Binding-site contacts:
Ligand atom O7 contacts residue ALA314 of chain 1.A at 4.2 Å.
Ligand atom C1 contacts residue ASN298 of chain 1.A at 1.4 Å.
Ligand atom C4 contacts residue ALA314 of chain 1.A at 4.4 Å (hydrophobic).
Ligand atom O5 contacts residue LYS313 of chain 1.A at 4.2 Å.
Ligand atom C1 contacts residue LYS313 of chain 1.A at 4.3 Å.
Ligand atom O6 contacts residue THR39 of chain 1.A at 4.3 Å.
Ligand atom C1 contacts residue THR39 of chain 1.A at 4.2 Å.
Ligand atom C1 contacts residue ALA314 of chain 1.A at 4.4 Å (hydrophobic).
Ligand atom C8 contacts residue TYR310 of chain 1.A at 4.4 Å (hydrophobic).
Ligand atom C5 contacts residue ASN298 of chain 1.A at 3.6 Å.
Ligand atom C2 contacts residue ALA314 of chain 1.A at 4.4 Å (hydrophobic).
Ligand atom O7 contacts residue LYS312 of chain 1.A at 3.9 Å.
Ligand atom O7 contacts residue LYS313 of chain 1.A at 3.8 Å.
Ligand atom C8 contacts residue LYS312 of chain 1.A at 3.7 Å.
Ligand atom C5 contacts residue THR39 of chain 1.A at 3.7 Å.
Ligand atom C7 contacts residue ASN298 of chain 1.A at 3.0 Å.
Ligand atom C6 contacts residue THR39 of chain 1.A at 3.5 Å.
Ligand atom O5 contacts residue ALA314 of chain 1.A at 3.7 Å.
Ligand atom C7 contacts residue LYS312 of chain 1.A at 4.3 Å.
Ligand atom C8 contacts residue ASN298 of chain 1.A at 4.2 Å.
Ligand atom N2 contacts residue ASN298 of chain 1.A at 2.7 Å (h-bond).
Ligand atom O5 contacts residue ASN298 of chain 1.A at 2.4 Å (h-bond).
Ligand atom C5 contacts residue ALA314 of chain 1.A at 4.2 Å (hydrophobic).
Ligand atom O7 contacts residue ASN298 of chain 1.A at 3.0 Å (h-bond).
Ligand atom C2 contacts residue ASN298 of chain 1.A at 2.4 Å.
Ligand atom C4 contacts residue ASN298 of chain 1.A at 4.2 Å.
Ligand atom C6 contacts residue ALA314 of chain 1.A at 3.5 Å (hydrophobic).
Ligand atom O5 contacts residue THR39 of chain 1.A at 3.2 Å.
Ligand atom O6 contacts residue ALA314 of chain 1.A at 2.8 Å (h-bond).
Ligand atom C3 contacts residue ASN298 of chain 1.A at 3.7 Å.

A protein and the small-molecule ligand that binds it are described below.
Small molecule (SMILES): CC(=O)N[C@H]1[C@H](O[C@H]2[C@H](O)[C@@H](NC(C)=O)CO[C@@H]2CO)O[C@H](CO)[C@@H](O)[C@@H]1O

Sequence of chain 1.A:
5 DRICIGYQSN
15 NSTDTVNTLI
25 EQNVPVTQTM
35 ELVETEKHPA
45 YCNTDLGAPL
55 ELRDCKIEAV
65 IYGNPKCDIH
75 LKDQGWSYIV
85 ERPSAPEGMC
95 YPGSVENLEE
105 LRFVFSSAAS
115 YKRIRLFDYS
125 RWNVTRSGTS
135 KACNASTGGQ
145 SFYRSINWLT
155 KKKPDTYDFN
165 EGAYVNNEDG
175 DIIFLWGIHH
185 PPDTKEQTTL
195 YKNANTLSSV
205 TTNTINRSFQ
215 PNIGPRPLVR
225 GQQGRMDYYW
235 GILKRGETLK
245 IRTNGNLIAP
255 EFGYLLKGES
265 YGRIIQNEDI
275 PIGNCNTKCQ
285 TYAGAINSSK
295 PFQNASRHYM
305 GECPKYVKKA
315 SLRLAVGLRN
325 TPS